Binding-site contacts:
Ligand atom O7 contacts residue VAL87 of chain 1.H at 3.0 Å (h-bond).
Ligand atom O7 contacts residue ASN77 of chain 1.H at 4.0 Å.
Ligand atom O6 contacts residue ASN77 of chain 1.H at 4.3 Å.
Ligand atom C7 contacts residue GLN89 of chain 1.H at 3.2 Å.
Ligand atom C1 contacts residue ASN77 of chain 1.H at 3.0 Å.
Ligand atom O5 contacts residue ASN77 of chain 1.H at 2.7 Å (h-bond).
Ligand atom N2 contacts residue SER79 of chain 1.H at 4.1 Å.
Ligand atom N2 contacts residue ASN77 of chain 1.H at 3.2 Å (h-bond).
Ligand atom C1 contacts residue SER79 of chain 1.H at 3.9 Å.
Ligand atom C3 contacts residue GLN89 of chain 1.H at 4.0 Å.
Ligand atom O7 contacts residue ALA86 of chain 1.H at 3.6 Å.
Ligand atom C8 contacts residue VAL87 of chain 1.H at 4.3 Å (hydrophobic).
Ligand atom C6 contacts residue ASN77 of chain 1.H at 4.4 Å.
Ligand atom C7 contacts residue VAL87 of chain 1.H at 3.9 Å (hydrophobic).
Ligand atom C5 contacts residue ASN80 of chain 1.H at 3.9 Å.
Ligand atom O5 contacts residue ASN80 of chain 1.H at 2.8 Å (h-bond).
Ligand atom O3 contacts residue GLN89 of chain 1.H at 3.1 Å (h-bond).
Ligand atom C7 contacts residue ALA86 of chain 1.H at 4.2 Å (hydrophobic).
Ligand atom C8 contacts residue ASN77 of chain 1.H at 4.2 Å.
Ligand atom C5 contacts residue ASN77 of chain 1.H at 4.0 Å.
Ligand atom O7 contacts residue LEU85 of chain 1.H at 4.4 Å.
Ligand atom C6 contacts residue LEU84 of chain 1.H at 4.2 Å (hydrophobic).
Ligand atom O6 contacts residue LEU84 of chain 1.H at 3.8 Å.
Ligand atom C8 contacts residue GLN89 of chain 1.H at 3.4 Å.
Ligand atom C8 contacts residue ALA86 of chain 1.H at 4.2 Å (hydrophobic).
Ligand atom C1 contacts residue ASN80 of chain 1.H at 3.5 Å.
Ligand atom N2 contacts residue GLN89 of chain 1.H at 3.9 Å.
Ligand atom C6 contacts residue ASN80 of chain 1.H at 4.2 Å.
Ligand atom C2 contacts residue ASN77 of chain 1.H at 3.2 Å.
Ligand atom O3 contacts residue VAL87 of chain 1.H at 4.1 Å.
Ligand atom O7 contacts residue GLN89 of chain 1.H at 3.3 Å (h-bond).
Ligand atom C7 contacts residue ASN77 of chain 1.H at 3.7 Å.

Sequence of chain 1.H:
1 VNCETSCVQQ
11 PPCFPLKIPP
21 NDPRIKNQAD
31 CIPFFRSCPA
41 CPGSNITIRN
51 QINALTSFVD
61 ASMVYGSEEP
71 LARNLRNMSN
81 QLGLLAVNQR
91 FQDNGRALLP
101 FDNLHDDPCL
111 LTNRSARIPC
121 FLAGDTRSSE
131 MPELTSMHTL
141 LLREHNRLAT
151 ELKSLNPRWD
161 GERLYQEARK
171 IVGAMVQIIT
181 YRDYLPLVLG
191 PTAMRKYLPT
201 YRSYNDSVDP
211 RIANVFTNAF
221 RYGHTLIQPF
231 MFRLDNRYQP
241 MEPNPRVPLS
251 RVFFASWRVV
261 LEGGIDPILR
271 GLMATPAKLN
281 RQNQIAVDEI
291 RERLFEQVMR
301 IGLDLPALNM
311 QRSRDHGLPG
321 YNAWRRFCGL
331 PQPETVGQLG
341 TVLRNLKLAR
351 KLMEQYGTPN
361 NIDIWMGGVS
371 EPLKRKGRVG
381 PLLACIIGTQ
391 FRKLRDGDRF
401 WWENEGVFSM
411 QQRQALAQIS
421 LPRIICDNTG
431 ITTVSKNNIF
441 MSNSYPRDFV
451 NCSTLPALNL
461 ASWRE

This protein binds this small molecule.
Small molecule (SMILES): CC(=O)N[C@@H]1[C@@H](O)[C@H](O)[C@@H](CO)O[C@H]1O